Binding-site contacts:
Ligand atom C01 contacts residue LEU302 of chain 1.B at 3.8 Å (hydrophobic).
Ligand atom CL2 contacts residue TYR306 of chain 1.B at 2.9 Å.
Ligand atom C20 contacts residue TYR182 of chain 1.B at 3.7 Å (hydrophobic).
Ligand atom O12 contacts residue HIS184 of chain 1.B at 2.9 Å (h-bond).
Ligand atom O13 contacts residue HIS184 of chain 1.B at 3.5 Å.
Ligand atom C27 contacts residue GLN382 of chain 1.B at 3.4 Å.
Ligand atom N04 contacts residue PHE76 of chain 1.B at 3.9 Å.
Ligand atom C24 contacts residue MYA1 of chain 1.I at 3.8 Å.
Ligand atom N22 contacts residue PHE76 of chain 1.B at 3.7 Å.
Ligand atom C19 contacts residue ASN359 of chain 1.B at 3.7 Å.
Ligand atom C18 contacts residue TYR182 of chain 1.B at 3.5 Å (hydrophobic).
Ligand atom C05 contacts residue VAL67 of chain 1.B at 3.2 Å (hydrophobic).
Ligand atom C28 contacts residue TYR182 of chain 1.B at 3.9 Å (hydrophobic).
Ligand atom C26 contacts residue THR168 of chain 1.B at 3.2 Å.
Ligand atom C31 contacts residue TYR182 of chain 1.B at 3.3 Å (hydrophobic).
Ligand atom N03 contacts residue PHE74 of chain 1.B at 3.5 Å.
Ligand atom C05 contacts residue PHE74 of chain 1.B at 3.9 Å (hydrophobic).
Ligand atom CL2 contacts residue PHE76 of chain 1.B at 3.8 Å.
Ligand atom C07 contacts residue ASP69 of chain 1.B at 3.5 Å.
Ligand atom C30 contacts residue TYR182 of chain 1.B at 3.6 Å (hydrophobic).
Ligand atom C27 contacts residue THR168 of chain 1.B at 3.6 Å.
Ligand atom C01 contacts residue PHE197 of chain 1.B at 3.8 Å (hydrophobic).
Ligand atom S11 contacts residue HIS184 of chain 1.B at 3.8 Å.
Ligand atom C02 contacts residue PHE74 of chain 1.B at 3.7 Å (hydrophobic).
Ligand atom C30 contacts residue PHE76 of chain 1.B at 3.8 Å (hydrophobic).
Ligand atom C05 contacts residue PHE76 of chain 1.B at 3.7 Å (hydrophobic).
Ligand atom C01 contacts residue SER291 of chain 1.B at 3.9 Å.
Ligand atom N04 contacts residue SER291 of chain 1.B at 3.7 Å.
Ligand atom N04 contacts residue PHE74 of chain 1.B at 3.9 Å.
Ligand atom C29 contacts residue PHE76 of chain 1.B at 3.8 Å (hydrophobic).
Ligand atom C17 contacts residue GLY358 of chain 1.B at 3.8 Å.
Ligand atom C27 contacts residue LEU381 of chain 1.B at 3.4 Å (hydrophobic).
Ligand atom C28 contacts residue GLN382 of chain 1.B at 3.4 Å.
Ligand atom C24 contacts residue TYR66 of chain 1.B at 3.8 Å (hydrophobic).
Ligand atom N03 contacts residue SER291 of chain 1.B at 2.7 Å (h-bond).
Ligand atom C02 contacts residue SER291 of chain 1.B at 3.6 Å.
Ligand atom C20 contacts residue LEU360 of chain 1.B at 3.8 Å (hydrophobic).
Ligand atom CL1 contacts residue GLY358 of chain 1.B at 3.7 Å.
Ligand atom C19 contacts residue TYR182 of chain 1.B at 3.7 Å (hydrophobic).
Ligand atom C21 contacts residue VAL67 of chain 1.B at 3.8 Å (hydrophobic).

Sequence of chain 1.B:
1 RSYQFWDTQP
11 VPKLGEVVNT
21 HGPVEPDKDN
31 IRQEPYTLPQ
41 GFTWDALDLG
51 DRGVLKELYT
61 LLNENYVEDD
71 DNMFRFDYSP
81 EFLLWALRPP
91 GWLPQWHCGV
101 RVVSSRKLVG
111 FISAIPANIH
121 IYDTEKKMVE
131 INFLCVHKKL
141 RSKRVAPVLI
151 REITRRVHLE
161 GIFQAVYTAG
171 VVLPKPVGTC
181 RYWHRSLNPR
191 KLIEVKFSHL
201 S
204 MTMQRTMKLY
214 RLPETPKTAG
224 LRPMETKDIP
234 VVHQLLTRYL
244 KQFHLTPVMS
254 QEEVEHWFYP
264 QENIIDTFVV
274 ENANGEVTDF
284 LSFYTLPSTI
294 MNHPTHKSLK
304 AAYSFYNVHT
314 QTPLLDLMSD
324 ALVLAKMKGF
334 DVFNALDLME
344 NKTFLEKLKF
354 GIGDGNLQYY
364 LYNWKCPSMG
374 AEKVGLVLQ

A small-molecule ligand and the protein it binds are described below.
Small molecule (SMILES): Cc1nn(C)c(C)c1N(C)S(=O)(=O)c1c(Cl)cc(CCCN2CCN3CCC[C@@H]3C2)cc1Cl